Sequence of chain 1.A:
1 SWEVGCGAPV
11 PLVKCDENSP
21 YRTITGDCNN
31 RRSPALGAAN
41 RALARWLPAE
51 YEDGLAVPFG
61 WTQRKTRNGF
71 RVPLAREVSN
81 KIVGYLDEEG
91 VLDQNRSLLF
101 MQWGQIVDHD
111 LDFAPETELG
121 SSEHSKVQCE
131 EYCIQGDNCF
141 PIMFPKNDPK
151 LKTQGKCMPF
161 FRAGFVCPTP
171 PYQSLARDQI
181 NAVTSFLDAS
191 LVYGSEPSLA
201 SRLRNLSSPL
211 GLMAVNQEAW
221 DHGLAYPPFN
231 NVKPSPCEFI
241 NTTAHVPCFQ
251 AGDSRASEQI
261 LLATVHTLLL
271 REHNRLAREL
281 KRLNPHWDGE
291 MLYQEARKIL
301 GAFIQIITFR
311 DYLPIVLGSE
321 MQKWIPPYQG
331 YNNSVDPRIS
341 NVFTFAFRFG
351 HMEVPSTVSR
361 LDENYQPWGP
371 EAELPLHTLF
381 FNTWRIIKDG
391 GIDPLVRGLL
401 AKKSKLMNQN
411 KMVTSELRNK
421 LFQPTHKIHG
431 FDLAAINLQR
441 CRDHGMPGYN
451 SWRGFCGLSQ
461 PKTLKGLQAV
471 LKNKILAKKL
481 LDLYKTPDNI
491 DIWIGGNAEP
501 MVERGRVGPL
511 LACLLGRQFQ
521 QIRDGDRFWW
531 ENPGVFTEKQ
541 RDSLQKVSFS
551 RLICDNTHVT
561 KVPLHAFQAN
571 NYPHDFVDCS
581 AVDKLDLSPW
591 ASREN

The small molecule below binds the protein below.
Small molecule (SMILES): CC(=O)N[C@@H]1[C@@H](O)[C@H](O)[C@@H](CO)O[C@H]1O

Binding-site contacts:
Ligand atom C7 contacts residue ASN205 of chain 1.A at 2.9 Å.
Ligand atom O3 contacts residue GLN217 of chain 1.A at 3.1 Å (h-bond).
Ligand atom O7 contacts residue ALA214 of chain 1.A at 3.5 Å.
Ligand atom C5 contacts residue SER208 of chain 1.A at 4.5 Å.
Ligand atom C8 contacts residue VAL215 of chain 1.A at 3.8 Å (hydrophobic).
Ligand atom C2 contacts residue ASN205 of chain 1.A at 2.3 Å.
Ligand atom O5 contacts residue LEU212 of chain 1.A at 4.1 Å.
Ligand atom C3 contacts residue ASN205 of chain 1.A at 3.6 Å.
Ligand atom C1 contacts residue ASN205 of chain 1.A at 1.5 Å.
Ligand atom N2 contacts residue GLN217 of chain 1.A at 3.8 Å.
Ligand atom C8 contacts residue GLN217 of chain 1.A at 3.6 Å.
Ligand atom O7 contacts residue MET213 of chain 1.A at 4.5 Å.
Ligand atom C5 contacts residue ASN205 of chain 1.A at 3.8 Å.
Ligand atom N2 contacts residue ASN205 of chain 1.A at 2.5 Å (h-bond).
Ligand atom O6 contacts residue LEU212 of chain 1.A at 4.1 Å.
Ligand atom O7 contacts residue GLN217 of chain 1.A at 3.6 Å (h-bond).
Ligand atom C8 contacts residue ALA214 of chain 1.A at 4.1 Å (hydrophobic).
Ligand atom C8 contacts residue ASN205 of chain 1.A at 4.1 Å.
Ligand atom O7 contacts residue VAL215 of chain 1.A at 3.1 Å (h-bond).
Ligand atom C7 contacts residue VAL215 of chain 1.A at 4.0 Å (hydrophobic).
Ligand atom O5 contacts residue ASN205 of chain 1.A at 2.6 Å (h-bond).
Ligand atom O5 contacts residue SER208 of chain 1.A at 3.7 Å.
Ligand atom C7 contacts residue GLN217 of chain 1.A at 3.4 Å.
Ligand atom C4 contacts residue ASN205 of chain 1.A at 4.3 Å.
Ligand atom O6 contacts residue SER208 of chain 1.A at 3.7 Å.
Ligand atom C2 contacts residue GLN217 of chain 1.A at 4.1 Å.
Ligand atom O7 contacts residue ASN205 of chain 1.A at 3.0 Å (h-bond).
Ligand atom C3 contacts residue GLN217 of chain 1.A at 4.2 Å.
Ligand atom O6 contacts residue LEU210 of chain 1.A at 3.7 Å.
Ligand atom C7 contacts residue ALA214 of chain 1.A at 4.1 Å (hydrophobic).
Ligand atom C1 contacts residue SER208 of chain 1.A at 4.3 Å.